Binding-site contacts:
Ligand atom N3B contacts residue SER75 of chain 2.A at 3.2 Å (h-bond).
Ligand atom O2G contacts residue THR100 of chain 2.A at 3.5 Å (h-bond).
Ligand atom O3G contacts residue SER75 of chain 2.A at 3.5 Å (h-bond).
Ligand atom N6 contacts residue TRP265 of chain 2.A at 3.3 Å.
Ligand atom PB contacts residue LYS78 of chain 2.A at 3.5 Å.
Ligand atom PG contacts residue MG1 of chain 2.B at 3.2 Å.
Ligand atom C5 contacts residue TRP265 of chain 2.A at 3.5 Å (hydrophobic).
Ligand atom N1 contacts residue LYS227 of chain 2.A at 3.1 Å.
Ligand atom O3G contacts residue TYR74 of chain 2.A at 3.5 Å.
Ligand atom O3A contacts residue GLY77 of chain 2.A at 2.9 Å (h-bond).
Ligand atom O3G contacts residue GLY163 of chain 2.A at 3.5 Å.
Ligand atom O1B contacts residue THR76 of chain 2.A at 3.3 Å (h-bond).
Ligand atom PB contacts residue GLY77 of chain 2.A at 3.5 Å.
Ligand atom C8 contacts residue SER80 of chain 2.A at 3.2 Å.
Ligand atom N1 contacts residue TRP265 of chain 2.A at 3.3 Å.
Ligand atom O2B contacts residue THR79 of chain 2.A at 2.5 Å (h-bond).
Ligand atom C3' contacts residue GLY96 of chain 2.A at 3.6 Å.
Ligand atom O5' contacts residue VAL95 of chain 2.A at 3.5 Å.
Ligand atom O2B contacts residue MG1 of chain 2.B at 2.5 Å.
Ligand atom O3G contacts residue LYS78 of chain 2.A at 2.8 Å (salt-bridge).
Ligand atom O1A contacts residue SER80 of chain 2.A at 2.7 Å (h-bond).
Ligand atom PB contacts residue MG1 of chain 2.B at 3.6 Å.
Ligand atom N6 contacts residue PHE264 of chain 2.A at 3.6 Å (h-bond).
Ligand atom O4' contacts residue LYS227 of chain 2.A at 3.2 Å (salt-bridge).
Ligand atom N6 contacts residue SER263 of chain 2.A at 3.4 Å.
Ligand atom N3 contacts residue TRP265 of chain 2.A at 3.3 Å.
Ligand atom O3' contacts residue GLY96 of chain 2.A at 3.5 Å (h-bond).
Ligand atom N6 contacts residue ASN226 of chain 2.A at 3.5 Å (h-bond).
Ligand atom C4 contacts residue TRP265 of chain 2.A at 3.5 Å (hydrophobic).
Ligand atom C6 contacts residue TRP265 of chain 2.A at 3.3 Å (hydrophobic).
Ligand atom O1G contacts residue MG1 of chain 2.B at 1.9 Å.
Ligand atom O1A contacts residue VAL95 of chain 2.A at 3.6 Å.
Ligand atom PA contacts residue VAL95 of chain 2.A at 3.6 Å.
Ligand atom O2A contacts residue VAL95 of chain 2.A at 3.4 Å.
Ligand atom C2 contacts residue LYS227 of chain 2.A at 3.5 Å.
Ligand atom O1B contacts residue LYS78 of chain 2.A at 2.9 Å (salt-bridge).
Ligand atom O1B contacts residue GLY77 of chain 2.A at 2.9 Å (h-bond).
Ligand atom C2 contacts residue TRP265 of chain 2.A at 3.2 Å (hydrophobic).
Ligand atom O1A contacts residue GLY77 of chain 2.A at 3.4 Å.
Ligand atom O1G contacts residue THR101 of chain 2.A at 3.6 Å (h-bond).

Sequence of chain 2.A:
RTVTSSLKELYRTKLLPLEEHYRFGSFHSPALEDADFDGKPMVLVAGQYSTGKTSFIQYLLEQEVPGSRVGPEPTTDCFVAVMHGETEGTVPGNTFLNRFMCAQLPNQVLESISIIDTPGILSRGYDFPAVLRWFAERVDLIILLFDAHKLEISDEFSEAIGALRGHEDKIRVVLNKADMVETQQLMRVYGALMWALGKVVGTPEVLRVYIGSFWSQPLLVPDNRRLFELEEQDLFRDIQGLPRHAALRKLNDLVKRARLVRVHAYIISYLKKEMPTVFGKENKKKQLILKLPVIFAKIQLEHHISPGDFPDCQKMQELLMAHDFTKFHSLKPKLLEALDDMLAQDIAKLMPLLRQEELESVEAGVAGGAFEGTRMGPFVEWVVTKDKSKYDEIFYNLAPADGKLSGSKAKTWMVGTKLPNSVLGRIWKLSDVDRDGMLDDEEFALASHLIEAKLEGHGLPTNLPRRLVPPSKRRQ

This small molecule binds to this protein.
Small molecule (SMILES): Nc1ncnc2c1ncn2[C@@H]1O[C@H](CO[P](=O)(O)O[P](=O)(O)NP(=O)(O)O)[C@@H](O)[C@H]1O